Sequence of chain 1.F:
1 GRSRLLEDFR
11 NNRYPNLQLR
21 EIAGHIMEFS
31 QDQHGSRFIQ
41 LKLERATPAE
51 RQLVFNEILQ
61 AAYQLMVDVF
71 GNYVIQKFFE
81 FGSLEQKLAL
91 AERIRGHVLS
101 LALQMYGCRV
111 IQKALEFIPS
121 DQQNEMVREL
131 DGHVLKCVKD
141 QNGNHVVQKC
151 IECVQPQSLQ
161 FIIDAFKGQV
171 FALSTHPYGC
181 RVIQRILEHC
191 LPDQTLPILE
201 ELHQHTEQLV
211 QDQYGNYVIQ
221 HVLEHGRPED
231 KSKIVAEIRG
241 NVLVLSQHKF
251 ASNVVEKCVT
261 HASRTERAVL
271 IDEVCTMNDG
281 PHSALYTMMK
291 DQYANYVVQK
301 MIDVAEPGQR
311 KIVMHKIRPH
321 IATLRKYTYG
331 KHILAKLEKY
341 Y

Binding-site contacts:
Ligand atom C1' contacts residue U3 of chain 1.B at 0.0 Å.
Ligand atom O5' contacts residue U3 of chain 1.B at 0.0 Å (h-bond).
Ligand atom C5' contacts residue U5 of chain 1.B at 0.0 Å.
Ligand atom C2 contacts residue U3 of chain 1.B at 0.1 Å.
Ligand atom O3' contacts residue G2 of chain 1.B at 0.0 Å (h-bond).
Ligand atom O5' contacts residue U5 of chain 1.B at 0.1 Å (h-bond).
Ligand atom O2' contacts residue A6 of chain 1.B at 0.1 Å (h-bond).
Ligand atom P contacts residue U3 of chain 1.B at 0.0 Å.
Ligand atom OP2 contacts residue U1 of chain 1.B at 0.0 Å (h-bond).
Ligand atom C4 contacts residue U1 of chain 1.B at 0.1 Å.
Ligand atom N9 contacts residue G2 of chain 1.B at 0.0 Å (h-bond).
Ligand atom OP1 contacts residue U3 of chain 1.B at 0.1 Å (h-bond).
Ligand atom N9 contacts residue A6 of chain 1.B at 0.1 Å (h-bond).
Ligand atom C5 contacts residue U1 of chain 1.B at 0.1 Å.
Ligand atom N7 contacts residue A6 of chain 1.B at 0.1 Å (h-bond).
Ligand atom OP1 contacts residue A4 of chain 1.B at 0.0 Å (h-bond).
Ligand atom OP2 contacts residue U5 of chain 1.B at 0.0 Å (h-bond).
Ligand atom C5' contacts residue G2 of chain 1.B at 0.1 Å.
Ligand atom C8 contacts residue G2 of chain 1.B at 0.0 Å.
Ligand atom C5 contacts residue G2 of chain 1.B at 0.0 Å.
Ligand atom OP2 contacts residue U3 of chain 1.B at 0.0 Å (h-bond).
Ligand atom C4 contacts residue G2 of chain 1.B at 0.0 Å.
Ligand atom C5' contacts residue U1 of chain 1.B at 0.1 Å.
Ligand atom N1 contacts residue U3 of chain 1.B at 0.1 Å (h-bond).
Ligand atom C2' contacts residue G2 of chain 1.B at 0.1 Å.
Ligand atom O4 contacts residue U1 of chain 1.B at 0.1 Å (h-bond).
Ligand atom C4' contacts residue U1 of chain 1.B at 0.1 Å.
Ligand atom C3' contacts residue G2 of chain 1.B at 0.0 Å.
Ligand atom O4' contacts residue U1 of chain 1.B at 0.1 Å (h-bond).
Ligand atom N3 contacts residue G2 of chain 1.B at 0.1 Å (h-bond).
Ligand atom P contacts residue A4 of chain 1.B at 0.1 Å.
Ligand atom C4' contacts residue G2 of chain 1.B at 0.1 Å.
Ligand atom N7 contacts residue G2 of chain 1.B at 0.0 Å (h-bond).
Ligand atom N3 contacts residue U3 of chain 1.B at 0.1 Å (h-bond).
Ligand atom P contacts residue U1 of chain 1.B at 0.0 Å.
Ligand atom C2' contacts residue U3 of chain 1.B at 0.1 Å.
Ligand atom C4 contacts residue A6 of chain 1.B at 0.0 Å.
Ligand atom C1' contacts residue G2 of chain 1.B at 0.1 Å.
Ligand atom C6 contacts residue U1 of chain 1.B at 0.1 Å.
Ligand atom O2' contacts residue U3 of chain 1.B at 0.1 Å (h-bond).

The protein below binds the small molecule below.
Small molecule (SMILES): Nc1ccn([C@@H]2O[C@H](CO[P](=O)(O)O[C@H]3[C@@H](O)[C@H](n4ccc(N)nc4=O)O[C@@H]3CO[P](=O)(O)O[C@H]3[C@@H](O)[C@H](n4ccc(=O)[nH]c4=O)O[C@@H]3CO[P](=O)(O)O[C@H]3[C@@H](O)[C@H](n4cnc5c(=O)nc(N)[nH]c54)O[C@@H]3CO[P](=O)(O)O[C@H]3[C@@H](O)[C@H](n4ccc(=O)[nH]c4=O)O[C@@H]3COP(=O)=O)[C@@H](O[P](=O)(O)OC[C@H]3O[C@@H](n4cnc5c(N)ncnc54)[C@H](O)[C@@H]3O[P](=O)(O)OC[C@H]3O[C@@H](n4cnc5c(=O)nc(N)[nH]c54)[C@H](O)[C@@H]3O)[C@H]2O)c(=O)n1